Sequence of chain 1.A:
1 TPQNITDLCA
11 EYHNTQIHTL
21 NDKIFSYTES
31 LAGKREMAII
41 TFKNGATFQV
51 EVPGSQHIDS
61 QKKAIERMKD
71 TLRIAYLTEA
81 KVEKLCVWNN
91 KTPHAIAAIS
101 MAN

Binding-site contacts:
Ligand atom O20 contacts residue GLY33 of chain 1.B at 3.4 Å.
Ligand atom O19 contacts residue TRP88 of chain 1.A at 3.8 Å.
Ligand atom C59 contacts residue ASN90 of chain 1.A at 3.7 Å.
Ligand atom C60 contacts residue LYS91 of chain 1.A at 3.9 Å.
Ligand atom O23 contacts residue TRP88 of chain 1.A at 3.8 Å.
Ligand atom O23 contacts residue ASN90 of chain 1.A at 2.7 Å (h-bond).
Ligand atom O22 contacts residue GLN56 of chain 1.A at 3.4 Å.
Ligand atom O26 contacts residue TRP88 of chain 1.A at 3.9 Å.
Ligand atom O23 contacts residue GLU51 of chain 1.A at 4.2 Å.
Ligand atom O26 contacts residue GLN56 of chain 1.A at 3.3 Å (h-bond).
Ligand atom C63 contacts residue GLN61 of chain 1.A at 4.0 Å.
Ligand atom C58 contacts residue TRP88 of chain 1.A at 3.6 Å (hydrophobic).
Ligand atom N15 contacts residue GLY33 of chain 1.B at 3.7 Å.
Ligand atom C59 contacts residue TRP88 of chain 1.A at 3.6 Å (hydrophobic).
Ligand atom C59 contacts residue LYS91 of chain 1.A at 3.6 Å.
Ligand atom O26 contacts residue GLN61 of chain 1.A at 3.0 Å (h-bond).
Ligand atom C56 contacts residue TRP88 of chain 1.A at 4.3 Å (hydrophobic).
Ligand atom O23 contacts residue LYS91 of chain 1.A at 2.8 Å (salt-bridge).
Ligand atom O26 contacts residue HIS57 of chain 1.A at 3.5 Å.
Ligand atom C62 contacts residue TRP88 of chain 1.A at 3.7 Å (hydrophobic).
Ligand atom N15 contacts residue TYR12 of chain 1.A at 3.5 Å.
Ligand atom C60 contacts residue ASN90 of chain 1.A at 4.0 Å.
Ligand atom O21 contacts residue ALA32 of chain 1.B at 3.9 Å.
Ligand atom C58 contacts residue LYS91 of chain 1.A at 3.8 Å.
Ligand atom O20 contacts residue TYR12 of chain 1.A at 3.4 Å.
Ligand atom C54 contacts residue TYR12 of chain 1.A at 4.2 Å (hydrophobic).
Ligand atom C58 contacts residue GLU51 of chain 1.A at 3.4 Å.
Ligand atom O24 contacts residue ASN90 of chain 1.A at 2.9 Å (h-bond).
Ligand atom O22 contacts residue GLU51 of chain 1.A at 2.7 Å (salt-bridge).
Ligand atom O21 contacts residue GLN61 of chain 1.A at 3.5 Å (h-bond).
Ligand atom C63 contacts residue HIS57 of chain 1.A at 3.4 Å.
Ligand atom O22 contacts residue LYS91 of chain 1.A at 2.8 Å (salt-bridge).
Ligand atom C63 contacts residue GLN56 of chain 1.A at 3.8 Å.
Ligand atom O21 contacts residue GLY33 of chain 1.B at 2.9 Å (h-bond).
Ligand atom C55 contacts residue TRP88 of chain 1.A at 4.0 Å (hydrophobic).
Ligand atom C63 contacts residue GLU51 of chain 1.A at 4.2 Å.
Ligand atom O21 contacts residue TRP88 of chain 1.A at 3.5 Å.
Ligand atom O25 contacts residue GLN56 of chain 1.A at 3.5 Å (h-bond).
Ligand atom O21 contacts residue TYR12 of chain 1.A at 3.6 Å.
Ligand atom C63 contacts residue TRP88 of chain 1.A at 3.7 Å (hydrophobic).

Sequence of chain 1.B:
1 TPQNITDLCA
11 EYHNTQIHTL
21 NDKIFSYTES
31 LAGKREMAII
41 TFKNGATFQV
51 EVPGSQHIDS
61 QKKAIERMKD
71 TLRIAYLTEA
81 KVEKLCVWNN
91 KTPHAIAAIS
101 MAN

This protein binds this small molecule.
Small molecule (SMILES): NC(COC(=O)NCCNc1c(NCCCN2CCN(CCCNC(=O)c3cc(O[C@H]4O[C@H](CO)[C@H](O)[C@H](O)[C@H]4O)cc([N+](=O)[O-])c3)CC2)c(=O)c1=O)COC(=O)NCCNc1c(NCCCN2CCN(CCCNC(=O)c3cc(O[C@H]4O[C@@H](CO)[C@@H](O)[C@@H](O)[C@H]4O)cc([N+](=O)[O-])c3)CC2)c(=O)c1=O